Binding-site contacts:
Ligand atom O6 contacts residue THR697 of chain 1.C at 4.4 Å.
Ligand atom O7 contacts residue ASN695 of chain 1.C at 3.2 Å (h-bond).
Ligand atom C1 contacts residue LEU900 of chain 1.C at 4.4 Å (hydrophobic).
Ligand atom C2 contacts residue ASN695 of chain 1.C at 2.5 Å.
Ligand atom C1 contacts residue ASN695 of chain 1.C at 1.4 Å.
Ligand atom C5 contacts residue GLN904 of chain 1.C at 4.2 Å.
Ligand atom O7 contacts residue GLN1049 of chain 1.C at 4.2 Å.
Ligand atom C3 contacts residue ASN695 of chain 1.C at 3.8 Å.
Ligand atom C5 contacts residue ASN695 of chain 1.C at 3.7 Å.
Ligand atom C6 contacts residue GLN904 of chain 1.C at 4.5 Å.
Ligand atom C8 contacts residue ASN695 of chain 1.C at 4.4 Å.
Ligand atom C4 contacts residue LEU900 of chain 1.C at 4.0 Å (hydrophobic).
Ligand atom C3 contacts residue LEU900 of chain 1.C at 4.0 Å (hydrophobic).
Ligand atom O4 contacts residue LEU900 of chain 1.C at 3.6 Å.
Ligand atom O5 contacts residue GLN1049 of chain 1.C at 4.4 Å.
Ligand atom O7 contacts residue LEU900 of chain 1.C at 3.8 Å.
Ligand atom N2 contacts residue ASN695 of chain 1.C at 2.9 Å (h-bond).
Ligand atom O5 contacts residue ASN695 of chain 1.C at 2.4 Å (h-bond).
Ligand atom O7 contacts residue ASN903 of chain 1.C at 4.3 Å.
Ligand atom C5 contacts residue LEU900 of chain 1.C at 3.9 Å (hydrophobic).
Ligand atom C7 contacts residue ASN695 of chain 1.C at 3.2 Å.
Ligand atom C7 contacts residue LEU900 of chain 1.C at 4.4 Å (hydrophobic).
Ligand atom C4 contacts residue ASN695 of chain 1.C at 4.2 Å.

This protein binds this small molecule.
Small molecule (SMILES): CC(=O)N[C@H]1[C@H](O[C@H]2[C@H](O)[C@@H](NC(C)=O)CO[C@@H]2CO)O[C@H](CO)[C@@H](O)[C@@H]1O

Sequence of chain 1.C:
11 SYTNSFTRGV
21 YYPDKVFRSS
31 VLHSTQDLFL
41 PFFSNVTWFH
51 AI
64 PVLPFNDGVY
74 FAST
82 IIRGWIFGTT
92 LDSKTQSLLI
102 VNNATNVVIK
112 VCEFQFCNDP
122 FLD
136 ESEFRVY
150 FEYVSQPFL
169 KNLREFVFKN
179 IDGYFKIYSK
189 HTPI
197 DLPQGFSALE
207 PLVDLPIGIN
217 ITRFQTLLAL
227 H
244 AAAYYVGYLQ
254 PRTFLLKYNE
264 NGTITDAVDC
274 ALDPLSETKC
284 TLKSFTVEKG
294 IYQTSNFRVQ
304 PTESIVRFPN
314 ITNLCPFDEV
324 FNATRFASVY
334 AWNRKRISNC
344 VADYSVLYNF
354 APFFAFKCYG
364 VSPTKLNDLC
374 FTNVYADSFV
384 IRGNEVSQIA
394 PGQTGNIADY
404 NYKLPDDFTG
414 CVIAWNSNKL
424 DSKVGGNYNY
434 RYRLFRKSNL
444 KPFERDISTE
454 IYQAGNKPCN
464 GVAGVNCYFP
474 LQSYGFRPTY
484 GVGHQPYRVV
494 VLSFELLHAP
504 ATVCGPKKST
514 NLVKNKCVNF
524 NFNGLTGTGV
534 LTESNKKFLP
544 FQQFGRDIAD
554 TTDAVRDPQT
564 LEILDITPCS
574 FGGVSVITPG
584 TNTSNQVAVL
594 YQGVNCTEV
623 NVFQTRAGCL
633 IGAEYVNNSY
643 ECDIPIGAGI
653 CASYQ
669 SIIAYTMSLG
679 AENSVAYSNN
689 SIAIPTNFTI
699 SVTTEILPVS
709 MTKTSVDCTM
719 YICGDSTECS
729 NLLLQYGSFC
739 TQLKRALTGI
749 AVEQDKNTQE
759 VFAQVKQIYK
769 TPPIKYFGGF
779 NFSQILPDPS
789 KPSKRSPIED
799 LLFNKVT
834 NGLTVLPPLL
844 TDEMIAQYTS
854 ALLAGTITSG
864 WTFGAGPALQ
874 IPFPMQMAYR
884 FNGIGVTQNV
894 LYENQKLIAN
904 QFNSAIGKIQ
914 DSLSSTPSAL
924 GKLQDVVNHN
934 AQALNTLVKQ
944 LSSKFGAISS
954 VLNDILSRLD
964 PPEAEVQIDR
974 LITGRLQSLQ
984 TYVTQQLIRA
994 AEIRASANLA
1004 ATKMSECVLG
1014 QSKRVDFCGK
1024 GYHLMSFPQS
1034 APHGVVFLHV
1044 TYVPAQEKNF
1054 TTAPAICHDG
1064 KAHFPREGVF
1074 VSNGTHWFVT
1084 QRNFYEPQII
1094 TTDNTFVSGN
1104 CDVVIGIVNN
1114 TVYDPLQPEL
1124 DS